Binding-site contacts:
Ligand atom C1 contacts residue THR681 of chain 1.A at 4.0 Å.
Ligand atom O6 contacts residue LEU633 of chain 1.A at 4.0 Å.
Ligand atom C6 contacts residue GLU632 of chain 1.A at 3.4 Å.
Ligand atom C7 contacts residue ASN657 of chain 1.A at 3.1 Å.
Ligand atom O5 contacts residue GLU632 of chain 1.A at 3.7 Å.
Ligand atom N2 contacts residue THR681 of chain 1.A at 4.2 Å.
Ligand atom C8 contacts residue THR681 of chain 1.A at 4.2 Å.
Ligand atom C4 contacts residue ASN657 of chain 1.A at 4.2 Å.
Ligand atom C5 contacts residue ASN657 of chain 1.A at 3.7 Å.
Ligand atom C3 contacts residue ASN657 of chain 1.A at 3.8 Å.
Ligand atom C8 contacts residue ASN657 of chain 1.A at 4.4 Å.
Ligand atom O6 contacts residue GLU632 of chain 1.A at 3.6 Å.
Ligand atom O6 contacts residue LEU658 of chain 1.A at 4.5 Å.
Ligand atom C8 contacts residue ASN705 of chain 1.A at 4.2 Å.
Ligand atom C5 contacts residue GLU632 of chain 1.A at 4.0 Å.
Ligand atom C4 contacts residue GLU632 of chain 1.A at 4.2 Å.
Ligand atom O5 contacts residue ASN657 of chain 1.A at 2.4 Å (h-bond).
Ligand atom C6 contacts residue ASN657 of chain 1.A at 4.3 Å.
Ligand atom N2 contacts residue ASN657 of chain 1.A at 2.9 Å (h-bond).
Ligand atom C7 contacts residue THR681 of chain 1.A at 4.1 Å.
Ligand atom O7 contacts residue ASN657 of chain 1.A at 2.9 Å (h-bond).
Ligand atom O6 contacts residue SER659 of chain 1.A at 4.0 Å.
Ligand atom C1 contacts residue ASN657 of chain 1.A at 1.4 Å.
Ligand atom O6 contacts residue ASN657 of chain 1.A at 3.8 Å.
Ligand atom C2 contacts residue ASN657 of chain 1.A at 2.5 Å.

Sequence of chain 1.A:
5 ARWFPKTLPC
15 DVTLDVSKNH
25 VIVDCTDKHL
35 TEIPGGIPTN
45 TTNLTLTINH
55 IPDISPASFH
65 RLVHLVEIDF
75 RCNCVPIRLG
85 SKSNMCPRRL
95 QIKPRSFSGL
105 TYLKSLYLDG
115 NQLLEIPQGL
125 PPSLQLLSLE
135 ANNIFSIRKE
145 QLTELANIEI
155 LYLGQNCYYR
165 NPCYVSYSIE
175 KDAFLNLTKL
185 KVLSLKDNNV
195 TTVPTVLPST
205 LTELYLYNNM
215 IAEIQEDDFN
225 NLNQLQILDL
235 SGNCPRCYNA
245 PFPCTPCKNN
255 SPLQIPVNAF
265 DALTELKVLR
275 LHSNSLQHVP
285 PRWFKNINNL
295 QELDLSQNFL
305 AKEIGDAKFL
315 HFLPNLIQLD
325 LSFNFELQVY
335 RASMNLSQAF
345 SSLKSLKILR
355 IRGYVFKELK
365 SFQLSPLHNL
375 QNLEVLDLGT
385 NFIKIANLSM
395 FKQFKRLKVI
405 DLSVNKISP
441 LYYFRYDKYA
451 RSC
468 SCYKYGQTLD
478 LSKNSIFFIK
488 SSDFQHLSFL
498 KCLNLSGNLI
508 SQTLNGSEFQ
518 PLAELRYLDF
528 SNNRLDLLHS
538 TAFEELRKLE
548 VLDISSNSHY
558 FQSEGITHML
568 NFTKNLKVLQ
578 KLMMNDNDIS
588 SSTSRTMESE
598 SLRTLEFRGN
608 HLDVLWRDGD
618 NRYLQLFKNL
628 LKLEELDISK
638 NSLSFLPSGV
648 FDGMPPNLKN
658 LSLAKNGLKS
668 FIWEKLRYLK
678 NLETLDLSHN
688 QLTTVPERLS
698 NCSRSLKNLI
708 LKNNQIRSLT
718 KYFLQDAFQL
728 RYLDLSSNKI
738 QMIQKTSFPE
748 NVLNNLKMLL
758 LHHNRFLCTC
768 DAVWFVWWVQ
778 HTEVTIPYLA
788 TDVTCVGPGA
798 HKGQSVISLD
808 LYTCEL

A protein and the small-molecule ligand that binds it are described below.
Small molecule (SMILES): CC(=O)N[C@@H]1[C@@H](O)[C@H](O)[C@@H](CO)O[C@H]1O